A protein and the small-molecule ligand that binds it are described below.
Small molecule (SMILES): CC(C)(C)c1cc(CCc2ccccn2)cc(-c2ccc(S(=O)(=O)CCO)cc2)c1

Sequence of chain 1.A:
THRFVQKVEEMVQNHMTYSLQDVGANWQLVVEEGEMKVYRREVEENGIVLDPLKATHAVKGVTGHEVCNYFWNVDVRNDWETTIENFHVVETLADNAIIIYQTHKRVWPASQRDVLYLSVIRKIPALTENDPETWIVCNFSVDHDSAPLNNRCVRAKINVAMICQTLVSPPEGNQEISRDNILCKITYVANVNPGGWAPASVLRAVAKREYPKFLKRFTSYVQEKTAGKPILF

Binding-site contacts:
Ligand atom N1 contacts residue ARG117 of chain 1.A at 3.8 Å.
Ligand atom S1 contacts residue PHE75 of chain 1.A at 4.1 Å.
Ligand atom C15 contacts residue PRO198 of chain 1.A at 3.7 Å (hydrophobic).
Ligand atom O3 contacts residue PHE218 of chain 1.A at 3.7 Å.
Ligand atom C19 contacts residue ARG117 of chain 1.A at 3.7 Å.
Ligand atom C23 contacts residue VAL196 of chain 1.A at 4.0 Å (hydrophobic).
Ligand atom O1 contacts residue TYR192 of chain 1.A at 2.5 Å (h-bond).
Ligand atom S1 contacts residue VAL164 of chain 1.A at 4.1 Å.
Ligand atom C24 contacts residue TYR215 of chain 1.A at 3.5 Å (hydrophobic).
Ligand atom C20 contacts residue GLU85 of chain 1.A at 3.8 Å.
Ligand atom S1 contacts residue TYR192 of chain 1.A at 3.7 Å.
Ligand atom C1 contacts residue VAL196 of chain 1.A at 4.2 Å (hydrophobic).
Ligand atom C15 contacts residue LEU207 of chain 1.A at 4.0 Å (hydrophobic).
Ligand atom C15 contacts residue ARG117 of chain 1.A at 3.9 Å.
Ligand atom O2 contacts residue VAL164 of chain 1.A at 3.8 Å.
Ligand atom O1 contacts residue PHE75 of chain 1.A at 3.5 Å.
Ligand atom O1 contacts residue VAL164 of chain 1.A at 3.5 Å.
Ligand atom O3 contacts residue TRP84 of chain 1.A at 4.0 Å.
Ligand atom C8 contacts residue HIS108 of chain 1.A at 4.2 Å.
Ligand atom C13 contacts residue HIS108 of chain 1.A at 3.6 Å.
Ligand atom C25 contacts residue VAL210 of chain 1.A at 3.7 Å (hydrophobic).
Ligand atom O2 contacts residue PHE75 of chain 1.A at 4.1 Å.
Ligand atom C11 contacts residue TYR215 of chain 1.A at 3.8 Å (hydrophobic).
Ligand atom C5 contacts residue HIS108 of chain 1.A at 4.0 Å.
Ligand atom C18 contacts residue ARG117 of chain 1.A at 3.6 Å.
Ligand atom N1 contacts residue VAL111 of chain 1.A at 3.9 Å.
Ligand atom C21 contacts residue TYR192 of chain 1.A at 4.0 Å (hydrophobic).
Ligand atom C9 contacts residue HIS108 of chain 1.A at 3.8 Å.
Ligand atom C14 contacts residue ARG117 of chain 1.A at 3.6 Å.
Ligand atom C25 contacts residue LEU207 of chain 1.A at 3.9 Å (hydrophobic).
Ligand atom C14 contacts residue HIS108 of chain 1.A at 3.6 Å.
Ligand atom C12 contacts residue TYR192 of chain 1.A at 3.5 Å (hydrophobic).
Ligand atom C17 contacts residue ARG117 of chain 1.A at 3.9 Å.
Ligand atom O2 contacts residue ASN143 of chain 1.A at 3.2 Å (h-bond).
Ligand atom C16 contacts residue PRO198 of chain 1.A at 3.7 Å (hydrophobic).
Ligand atom O3 contacts residue GLU85 of chain 1.A at 3.5 Å (salt-bridge).
Ligand atom C1 contacts residue TYR215 of chain 1.A at 3.7 Å (hydrophobic).
Ligand atom C24 contacts residue ALA211 of chain 1.A at 4.0 Å (hydrophobic).
Ligand atom C7 contacts residue TYR192 of chain 1.A at 4.1 Å (hydrophobic).
Ligand atom C17 contacts residue VAL196 of chain 1.A at 4.1 Å (hydrophobic).